Sequence of chain 1.J:
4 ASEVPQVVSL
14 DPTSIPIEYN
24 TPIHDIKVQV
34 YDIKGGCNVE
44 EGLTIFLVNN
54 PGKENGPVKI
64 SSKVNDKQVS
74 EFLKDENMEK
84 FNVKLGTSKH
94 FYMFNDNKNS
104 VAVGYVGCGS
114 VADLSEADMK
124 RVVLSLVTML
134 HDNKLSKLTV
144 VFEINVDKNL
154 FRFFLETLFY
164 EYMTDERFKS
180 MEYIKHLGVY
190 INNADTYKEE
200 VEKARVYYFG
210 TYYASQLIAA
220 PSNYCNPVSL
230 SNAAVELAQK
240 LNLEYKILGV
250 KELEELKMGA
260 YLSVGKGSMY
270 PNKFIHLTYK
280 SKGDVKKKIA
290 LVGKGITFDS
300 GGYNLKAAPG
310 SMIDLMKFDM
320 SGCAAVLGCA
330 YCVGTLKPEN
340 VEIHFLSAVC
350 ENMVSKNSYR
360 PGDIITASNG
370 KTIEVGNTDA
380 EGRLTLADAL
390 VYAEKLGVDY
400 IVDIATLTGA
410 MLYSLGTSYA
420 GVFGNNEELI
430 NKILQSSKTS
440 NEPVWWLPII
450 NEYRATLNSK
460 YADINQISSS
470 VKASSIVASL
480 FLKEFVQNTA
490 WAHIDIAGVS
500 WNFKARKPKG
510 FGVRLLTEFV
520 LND

A small-molecule ligand and the protein it binds are described below.
Small molecule (SMILES): CC(C)(C)OC(=O)N[C@@H](C(=O)NO)c1ccc(Br)cc1

Binding-site contacts:
Ligand atom C2 contacts residue ALA496 of chain 1.J at 3.6 Å (hydrophobic).
Ligand atom O3 contacts residue ZN1 of chain 1.IC at 3.8 Å.
Ligand atom O4 contacts residue CO31 of chain 1.JC at 2.8 Å (h-bond).
Ligand atom O4 contacts residue ASP298 of chain 1.J at 3.1 Å (salt-bridge).
Ligand atom N2 contacts residue LYS293 of chain 1.J at 3.5 Å (salt-bridge).
Ligand atom O4 contacts residue ASP378 of chain 1.J at 3.0 Å (salt-bridge).
Ligand atom C12 contacts residue GLY408 of chain 1.J at 3.7 Å.
Ligand atom C2 contacts residue GLY408 of chain 1.J at 3.8 Å.
Ligand atom N2 contacts residue ZN1 of chain 1.IC at 3.0 Å.
Ligand atom O2 contacts residue THR407 of chain 1.J at 3.7 Å.
Ligand atom C3 contacts residue LEU406 of chain 1.J at 3.5 Å (hydrophobic).
Ligand atom C4 contacts residue LEU406 of chain 1.J at 3.8 Å (hydrophobic).
Ligand atom O4 contacts residue GLU380 of chain 1.J at 2.8 Å (salt-bridge).
Ligand atom O3 contacts residue ZN1 of chain 1.HC at 2.3 Å.
Ligand atom C1 contacts residue PHE317 of chain 1.J at 3.9 Å (hydrophobic).
Ligand atom O2 contacts residue GLY408 of chain 1.J at 3.8 Å.
Ligand atom C11 contacts residue ZN1 of chain 1.HC at 2.9 Å.
Ligand atom C1 contacts residue GLY408 of chain 1.J at 3.8 Å.
Ligand atom C11 contacts residue ZN1 of chain 1.IC at 3.8 Å.
Ligand atom N2 contacts residue ZN1 of chain 1.HC at 2.9 Å.
Ligand atom O3 contacts residue ASP298 of chain 1.J at 3.2 Å (salt-bridge).
Ligand atom BR1 contacts residue PHE317 of chain 1.J at 3.6 Å.
Ligand atom N2 contacts residue LEU406 of chain 1.J at 3.0 Å (h-bond).
Ligand atom C5 contacts residue LEU406 of chain 1.J at 3.1 Å (hydrophobic).
Ligand atom C2 contacts residue PHE317 of chain 1.J at 3.7 Å (hydrophobic).
Ligand atom C4 contacts residue GLY408 of chain 1.J at 3.4 Å.
Ligand atom N2 contacts residue CO31 of chain 1.JC at 2.8 Å (h-bond).
Ligand atom O3 contacts residue LYS305 of chain 1.J at 3.0 Å (salt-bridge).
Ligand atom C13 contacts residue GLY408 of chain 1.J at 3.8 Å.
Ligand atom O4 contacts residue LYS293 of chain 1.J at 3.2 Å (salt-bridge).
Ligand atom C11 contacts residue LEU406 of chain 1.J at 3.5 Å (hydrophobic).
Ligand atom C3 contacts residue THR407 of chain 1.J at 3.7 Å.
Ligand atom C3 contacts residue GLY408 of chain 1.J at 3.5 Å.
Ligand atom N2 contacts residue ASP378 of chain 1.J at 3.4 Å (salt-bridge).
Ligand atom C3 contacts residue THR405 of chain 1.J at 3.7 Å.
Ligand atom O4 contacts residue ZN1 of chain 1.IC at 2.1 Å.
Ligand atom O4 contacts residue ZN1 of chain 1.HC at 2.1 Å.
Ligand atom O3 contacts residue ASP378 of chain 1.J at 3.1 Å (salt-bridge).
Ligand atom C11 contacts residue ASP378 of chain 1.J at 3.4 Å.
Ligand atom C8 contacts residue ASN376 of chain 1.J at 3.3 Å.